Sequence of chain 1.I:
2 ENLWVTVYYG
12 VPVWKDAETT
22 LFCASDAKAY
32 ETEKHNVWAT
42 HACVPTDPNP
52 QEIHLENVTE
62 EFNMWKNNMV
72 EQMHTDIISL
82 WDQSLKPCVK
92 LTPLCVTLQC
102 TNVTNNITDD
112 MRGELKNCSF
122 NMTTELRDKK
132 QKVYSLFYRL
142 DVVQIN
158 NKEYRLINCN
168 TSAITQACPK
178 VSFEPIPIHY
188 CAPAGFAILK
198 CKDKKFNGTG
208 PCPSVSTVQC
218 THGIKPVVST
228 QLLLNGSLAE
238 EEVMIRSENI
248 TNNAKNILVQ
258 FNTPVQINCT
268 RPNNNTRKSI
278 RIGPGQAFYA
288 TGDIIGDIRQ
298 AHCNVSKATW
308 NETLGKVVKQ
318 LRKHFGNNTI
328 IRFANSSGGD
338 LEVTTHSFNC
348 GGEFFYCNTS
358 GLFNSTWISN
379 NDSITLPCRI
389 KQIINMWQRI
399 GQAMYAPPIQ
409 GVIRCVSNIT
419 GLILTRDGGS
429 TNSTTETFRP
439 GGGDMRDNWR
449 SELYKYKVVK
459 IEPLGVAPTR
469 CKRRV

Sequence of chain 1.K:
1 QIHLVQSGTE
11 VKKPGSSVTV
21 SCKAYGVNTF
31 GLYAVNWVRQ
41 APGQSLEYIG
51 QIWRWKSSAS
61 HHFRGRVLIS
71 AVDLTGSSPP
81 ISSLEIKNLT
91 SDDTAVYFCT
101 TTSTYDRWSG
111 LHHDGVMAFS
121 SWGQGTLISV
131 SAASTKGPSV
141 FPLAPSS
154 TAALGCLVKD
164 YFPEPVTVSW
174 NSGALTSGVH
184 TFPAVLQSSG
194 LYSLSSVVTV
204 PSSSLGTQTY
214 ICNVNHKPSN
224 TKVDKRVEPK

Binding-site contacts:
Ligand atom O5 contacts residue ASN246 of chain 1.I at 2.4 Å (h-bond).
Ligand atom C6 contacts residue THR248 of chain 1.I at 3.6 Å.
Ligand atom C1 contacts residue ASN246 of chain 1.I at 1.4 Å.
Ligand atom C8 contacts residue ASN28 of chain 1.K at 4.0 Å.
Ligand atom C2 contacts residue TYR25 of chain 1.K at 3.8 Å (hydrophobic).
Ligand atom C1 contacts residue ASN249 of chain 1.I at 4.4 Å.
Ligand atom C3 contacts residue GLY26 of chain 1.K at 4.3 Å.
Ligand atom C7 contacts residue ASN246 of chain 1.I at 3.7 Å.
Ligand atom O6 contacts residue HIS3 of chain 1.K at 3.2 Å.
Ligand atom O7 contacts residue TYR25 of chain 1.K at 3.7 Å.
Ligand atom C7 contacts residue TYR25 of chain 1.K at 4.5 Å (hydrophobic).
Ligand atom C7 contacts residue GLY26 of chain 1.K at 4.2 Å.
Ligand atom C6 contacts residue ASN249 of chain 1.I at 4.2 Å.
Ligand atom O7 contacts residue ASN246 of chain 1.I at 4.2 Å.
Ligand atom C3 contacts residue TYR25 of chain 1.K at 4.4 Å (hydrophobic).
Ligand atom O5 contacts residue THR248 of chain 1.I at 3.6 Å (h-bond).
Ligand atom N2 contacts residue ASN246 of chain 1.I at 2.9 Å (h-bond).
Ligand atom C4 contacts residue ASN246 of chain 1.I at 4.2 Å.
Ligand atom C5 contacts residue ASN246 of chain 1.I at 3.6 Å.
Ligand atom O3 contacts residue TYR25 of chain 1.K at 4.2 Å.
Ligand atom C2 contacts residue ASN246 of chain 1.I at 2.5 Å.
Ligand atom O7 contacts residue PRO79 of chain 1.K at 4.3 Å.
Ligand atom C8 contacts residue GLY26 of chain 1.K at 3.7 Å.
Ligand atom O6 contacts residue GLN1 of chain 1.K at 3.5 Å (h-bond).
Ligand atom O3 contacts residue GLY26 of chain 1.K at 3.4 Å (h-bond).
Ligand atom C6 contacts residue HIS3 of chain 1.K at 4.3 Å.
Ligand atom C6 contacts residue GLN1 of chain 1.K at 3.8 Å.
Ligand atom O6 contacts residue TYR25 of chain 1.K at 4.0 Å.
Ligand atom C3 contacts residue ASN246 of chain 1.I at 3.8 Å.
Ligand atom C4 contacts residue TYR25 of chain 1.K at 4.3 Å (hydrophobic).
Ligand atom O7 contacts residue GLY26 of chain 1.K at 4.5 Å.
Ligand atom O6 contacts residue ASN249 of chain 1.I at 3.9 Å.
Ligand atom O6 contacts residue THR248 of chain 1.I at 2.8 Å (h-bond).
Ligand atom O5 contacts residue TYR25 of chain 1.K at 4.1 Å.
Ligand atom C6 contacts residue TYR25 of chain 1.K at 4.4 Å (hydrophobic).
Ligand atom C8 contacts residue VAL27 of chain 1.K at 4.4 Å (hydrophobic).
Ligand atom C5 contacts residue THR248 of chain 1.I at 3.3 Å.
Ligand atom C8 contacts residue SER77 of chain 1.K at 4.4 Å.
Ligand atom C1 contacts residue THR248 of chain 1.I at 3.9 Å.
Ligand atom O5 contacts residue ASN249 of chain 1.I at 3.9 Å.

This small molecule binds to this protein.
Small molecule (SMILES): CC(=O)N[C@H]1[C@H](O[C@H]2[C@H](O)[C@@H](NC(C)=O)CO[C@@H]2CO)O[C@H](CO)[C@@H](O)[C@@H]1O